This protein binds this small molecule.
Small molecule (SMILES): N[C@@H](CCCC[NH3+])C(=O)O

Sequence of chain 1.A:
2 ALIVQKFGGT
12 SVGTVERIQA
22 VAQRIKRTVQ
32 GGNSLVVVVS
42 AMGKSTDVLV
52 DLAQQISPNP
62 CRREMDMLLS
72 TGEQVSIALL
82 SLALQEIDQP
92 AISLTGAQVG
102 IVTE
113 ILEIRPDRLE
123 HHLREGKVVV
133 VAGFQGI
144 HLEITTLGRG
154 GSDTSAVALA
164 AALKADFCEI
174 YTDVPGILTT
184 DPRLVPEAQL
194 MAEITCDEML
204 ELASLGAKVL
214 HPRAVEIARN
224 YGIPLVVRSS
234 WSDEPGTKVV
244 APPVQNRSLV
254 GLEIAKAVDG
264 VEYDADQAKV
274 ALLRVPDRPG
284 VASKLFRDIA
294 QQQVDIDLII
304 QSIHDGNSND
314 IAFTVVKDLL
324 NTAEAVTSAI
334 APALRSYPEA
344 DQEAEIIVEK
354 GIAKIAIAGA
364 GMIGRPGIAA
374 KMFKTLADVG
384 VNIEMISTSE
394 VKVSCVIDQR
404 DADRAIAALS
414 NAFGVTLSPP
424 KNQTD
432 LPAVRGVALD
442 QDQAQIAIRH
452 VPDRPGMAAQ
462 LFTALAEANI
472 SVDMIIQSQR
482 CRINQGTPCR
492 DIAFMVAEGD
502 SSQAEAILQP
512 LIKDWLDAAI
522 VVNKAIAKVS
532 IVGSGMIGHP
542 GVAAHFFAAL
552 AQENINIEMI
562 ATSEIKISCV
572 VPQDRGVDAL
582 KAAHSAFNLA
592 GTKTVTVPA

Binding-site contacts:
Ligand atom CB contacts residue VAL473 of chain 1.A at 3.2 Å (hydrophobic).
Ligand atom OXT contacts residue GLY370 of chain 1.A at 3.4 Å (h-bond).
Ligand atom C contacts residue GLY370 of chain 1.A at 4.1 Å.
Ligand atom OXT contacts residue ILE371 of chain 1.A at 3.1 Å (h-bond).
Ligand atom C contacts residue ILE371 of chain 1.A at 4.2 Å (hydrophobic).
Ligand atom N contacts residue SER472 of chain 1.A at 3.1 Å (h-bond).
Ligand atom OXT contacts residue ARG368 of chain 1.A at 3.4 Å (salt-bridge).
Ligand atom CA contacts residue SER472 of chain 1.A at 4.2 Å.
Ligand atom C contacts residue PRO369 of chain 1.A at 4.0 Å (hydrophobic).
Ligand atom CA contacts residue ARG368 of chain 1.A at 3.0 Å.
Ligand atom CA contacts residue VAL473 of chain 1.A at 3.3 Å (hydrophobic).
Ligand atom NZ contacts residue GLU393 of chain 1.A at 3.5 Å (salt-bridge).
Ligand atom N contacts residue ARG368 of chain 1.A at 3.1 Å (salt-bridge).
Ligand atom CG contacts residue VAL473 of chain 1.A at 3.9 Å (hydrophobic).
Ligand atom CE contacts residue VAL473 of chain 1.A at 3.8 Å (hydrophobic).
Ligand atom O contacts residue VAL473 of chain 1.A at 2.6 Å (h-bond).
Ligand atom CA contacts residue MET365 of chain 1.A at 3.6 Å (hydrophobic).
Ligand atom N contacts residue GLY367 of chain 1.A at 4.1 Å.
Ligand atom OXT contacts residue ALA372 of chain 1.A at 3.2 Å (h-bond).
Ligand atom CE contacts residue SER392 of chain 1.A at 3.6 Å.
Ligand atom O contacts residue PRO369 of chain 1.A at 3.8 Å.
Ligand atom CB contacts residue MET365 of chain 1.A at 4.3 Å (hydrophobic).
Ligand atom NZ contacts residue ASP474 of chain 1.A at 2.9 Å (salt-bridge).
Ligand atom C contacts residue ALA372 of chain 1.A at 4.3 Å (hydrophobic).
Ligand atom OXT contacts residue PRO369 of chain 1.A at 3.9 Å.
Ligand atom O contacts residue SER472 of chain 1.A at 3.5 Å.
Ligand atom O contacts residue ARG368 of chain 1.A at 3.4 Å (salt-bridge).
Ligand atom N contacts residue MET365 of chain 1.A at 3.3 Å (h-bond).
Ligand atom CG contacts residue MET365 of chain 1.A at 3.5 Å (hydrophobic).
Ligand atom CE contacts residue ASP474 of chain 1.A at 2.8 Å.
Ligand atom CE contacts residue THR391 of chain 1.A at 4.3 Å.
Ligand atom N contacts residue VAL473 of chain 1.A at 2.7 Å (h-bond).
Ligand atom C contacts residue VAL473 of chain 1.A at 3.6 Å (hydrophobic).
Ligand atom NZ contacts residue THR391 of chain 1.A at 4.3 Å.
Ligand atom NZ contacts residue SER392 of chain 1.A at 2.3 Å (h-bond).
Ligand atom CD contacts residue SER392 of chain 1.A at 4.1 Å.
Ligand atom C contacts residue ARG368 of chain 1.A at 3.0 Å.
Ligand atom O contacts residue GLY370 of chain 1.A at 4.2 Å.
Ligand atom CD contacts residue MET365 of chain 1.A at 3.6 Å (hydrophobic).
Ligand atom CD contacts residue ASP474 of chain 1.A at 4.2 Å.